This protein binds this small molecule.
Small molecule (SMILES): CC[C@H](C)[C@H](NC(=O)[C@H](COP(=O)(O)O)NC(=O)CNC(=O)[C@H](C)N)C(=O)N1CCC[C@H]1C(=O)NCC(=O)N[C@@H](CCCN=C(N)N)C(=O)N[C@@H](C)C(=O)N[C@H](C=O)CO

Binding-site contacts:
Ligand atom O contacts residue GLU19 of chain 1.A at 3.1 Å (salt-bridge).
Ligand atom C contacts residue ASN180 of chain 1.A at 3.6 Å.
Ligand atom NH2 contacts residue ASN55 of chain 1.A at 3.4 Å (h-bond).
Ligand atom CB contacts residue VAL51 of chain 1.A at 3.5 Å (hydrophobic).
Ligand atom CA contacts residue ASN231 of chain 1.A at 3.4 Å.
Ligand atom CA contacts residue ASN55 of chain 1.A at 3.4 Å.
Ligand atom O contacts residue LEU48 of chain 1.A at 3.6 Å.
Ligand atom CD contacts residue V1Q1 of chain 1.D at 3.6 Å.
Ligand atom N contacts residue ASN180 of chain 1.A at 2.9 Å (h-bond).
Ligand atom O1P contacts residue ARG61 of chain 1.A at 2.9 Å (salt-bridge).
Ligand atom C contacts residue GLU19 of chain 1.A at 3.6 Å.
Ligand atom C contacts residue ASN55 of chain 1.A at 3.5 Å.
Ligand atom P contacts residue ARG61 of chain 1.A at 3.6 Å.
Ligand atom O contacts residue VAL51 of chain 1.A at 3.6 Å.
Ligand atom CD1 contacts residue V1Q1 of chain 1.D at 3.4 Å.
Ligand atom N contacts residue LEU234 of chain 1.A at 3.2 Å.
Ligand atom O contacts residue VAL183 of chain 1.A at 3.5 Å.
Ligand atom C contacts residue GLU19 of chain 1.A at 2.9 Å.
Ligand atom CB contacts residue TRP235 of chain 1.A at 3.5 Å (hydrophobic).
Ligand atom CG2 contacts residue ASN180 of chain 1.A at 3.6 Å.
Ligand atom O2P contacts residue ARG134 of chain 1.A at 2.8 Å (salt-bridge).
Ligand atom O3P contacts residue TYR135 of chain 1.A at 2.5 Å (h-bond).
Ligand atom O3P contacts residue ARG134 of chain 1.A at 2.8 Å (salt-bridge).
Ligand atom O contacts residue VAL51 of chain 1.A at 3.6 Å.
Ligand atom NE contacts residue ASN55 of chain 1.A at 3.0 Å (h-bond).
Ligand atom CB contacts residue ASN55 of chain 1.A at 3.5 Å.
Ligand atom C contacts residue ASN231 of chain 1.A at 3.6 Å.
Ligand atom CB contacts residue GLU187 of chain 1.A at 3.3 Å.
Ligand atom CG contacts residue ASN55 of chain 1.A at 3.5 Å.
Ligand atom O contacts residue GLU187 of chain 1.A at 3.3 Å (salt-bridge).
Ligand atom N contacts residue LEU179 of chain 1.A at 3.6 Å.
Ligand atom NH2 contacts residue GLY59 of chain 1.A at 3.6 Å.
Ligand atom CB contacts residue ASN180 of chain 1.A at 3.3 Å.
Ligand atom CA contacts residue GLU19 of chain 1.A at 3.3 Å.
Ligand atom N contacts residue ASN231 of chain 1.A at 2.9 Å (h-bond).
Ligand atom CA contacts residue ASN180 of chain 1.A at 3.4 Å.
Ligand atom N contacts residue GLU19 of chain 1.A at 2.6 Å (salt-bridge).
Ligand atom O contacts residue ASN231 of chain 1.A at 3.0 Å (h-bond).
Ligand atom O contacts residue ASN55 of chain 1.A at 2.8 Å (h-bond).
Ligand atom O2P contacts residue ARG61 of chain 1.A at 2.9 Å (salt-bridge).

Sequence of chain 1.A:
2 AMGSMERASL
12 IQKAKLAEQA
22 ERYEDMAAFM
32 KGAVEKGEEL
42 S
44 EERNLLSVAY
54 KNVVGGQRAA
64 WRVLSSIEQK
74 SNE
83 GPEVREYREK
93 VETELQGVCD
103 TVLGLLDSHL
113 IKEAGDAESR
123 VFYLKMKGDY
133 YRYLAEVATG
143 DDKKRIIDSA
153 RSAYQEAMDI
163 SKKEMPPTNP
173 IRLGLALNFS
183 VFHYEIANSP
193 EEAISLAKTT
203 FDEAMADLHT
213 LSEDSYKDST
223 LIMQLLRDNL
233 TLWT